This protein binds this small molecule.
Small molecule (SMILES): NC(=O)CC[C@H](N)C(=O)O

Sequence of chain 1.B:
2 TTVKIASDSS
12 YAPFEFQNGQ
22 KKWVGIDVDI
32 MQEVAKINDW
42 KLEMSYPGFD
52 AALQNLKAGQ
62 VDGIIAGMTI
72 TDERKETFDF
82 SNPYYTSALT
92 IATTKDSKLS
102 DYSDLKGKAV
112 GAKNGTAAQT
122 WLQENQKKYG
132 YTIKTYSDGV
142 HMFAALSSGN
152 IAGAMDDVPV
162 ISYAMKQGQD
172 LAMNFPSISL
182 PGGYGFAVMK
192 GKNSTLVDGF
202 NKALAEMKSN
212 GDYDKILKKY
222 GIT

Binding-site contacts:
Ligand atom C contacts residue PHE50 of chain 1.B at 3.9 Å (hydrophobic).
Ligand atom CG contacts residue ALA67 of chain 1.B at 3.6 Å (hydrophobic).
Ligand atom OE1 contacts residue TYR12 of chain 1.B at 3.4 Å.
Ligand atom N contacts residue TYR185 of chain 1.B at 3.7 Å.
Ligand atom C contacts residue THR70 of chain 1.B at 3.9 Å.
Ligand atom N contacts residue THR70 of chain 1.B at 3.0 Å (h-bond).
Ligand atom OXT contacts residue THR117 of chain 1.B at 2.9 Å.
Ligand atom CG contacts residue PHE50 of chain 1.B at 3.9 Å (hydrophobic).
Ligand atom CA contacts residue ASP158 of chain 1.B at 3.8 Å.
Ligand atom NE2 contacts residue LYS114 of chain 1.B at 2.9 Å (salt-bridge).
Ligand atom OE1 contacts residue ASP9 of chain 1.B at 3.2 Å (salt-bridge).
Ligand atom CB contacts residue TYR12 of chain 1.B at 3.3 Å (hydrophobic).
Ligand atom OE1 contacts residue ALA67 of chain 1.B at 2.9 Å (h-bond).
Ligand atom CG contacts residue GLY68 of chain 1.B at 3.3 Å.
Ligand atom NE2 contacts residue TYR12 of chain 1.B at 3.3 Å.
Ligand atom C contacts residue ALA118 of chain 1.B at 3.6 Å (hydrophobic).
Ligand atom O contacts residue GLY68 of chain 1.B at 3.7 Å.
Ligand atom CD contacts residue PHE50 of chain 1.B at 3.8 Å (hydrophobic).
Ligand atom CD contacts residue LYS114 of chain 1.B at 3.8 Å.
Ligand atom CA contacts residue THR70 of chain 1.B at 3.9 Å.
Ligand atom O contacts residue MET69 of chain 1.B at 3.5 Å.
Ligand atom CA contacts residue GLY68 of chain 1.B at 3.7 Å.
Ligand atom CD contacts residue ASP9 of chain 1.B at 3.9 Å.
Ligand atom CG contacts residue TYR12 of chain 1.B at 3.7 Å (hydrophobic).
Ligand atom OE1 contacts residue PHE50 of chain 1.B at 3.5 Å.
Ligand atom N contacts residue GLY68 of chain 1.B at 2.6 Å (h-bond).
Ligand atom CB contacts residue GLY68 of chain 1.B at 3.9 Å.
Ligand atom N contacts residue ASP158 of chain 1.B at 3.0 Å (salt-bridge).
Ligand atom CD contacts residue TYR12 of chain 1.B at 3.3 Å (hydrophobic).
Ligand atom O contacts residue THR70 of chain 1.B at 2.8 Å (h-bond).
Ligand atom O contacts residue ARG75 of chain 1.B at 2.7 Å (salt-bridge).
Ligand atom O contacts residue PHE50 of chain 1.B at 3.7 Å.
Ligand atom C contacts residue ARG75 of chain 1.B at 3.4 Å.
Ligand atom NE2 contacts residue ASP9 of chain 1.B at 3.9 Å.
Ligand atom OE1 contacts residue LYS114 of chain 1.B at 3.9 Å.
Ligand atom NE2 contacts residue THR117 of chain 1.B at 3.8 Å.
Ligand atom CD contacts residue ALA67 of chain 1.B at 3.6 Å (hydrophobic).
Ligand atom OXT contacts residue ALA118 of chain 1.B at 2.7 Å (h-bond).
Ligand atom OXT contacts residue ARG75 of chain 1.B at 2.7 Å (salt-bridge).
Ligand atom OXT contacts residue PHE50 of chain 1.B at 3.7 Å.